Binding-site contacts:
Ligand atom C15 contacts residue ARG82 of chain 1.B at 3.6 Å.
Ligand atom C06 contacts residue GLY74 of chain 1.B at 3.4 Å.
Ligand atom C26 contacts residue TYR78 of chain 1.B at 3.7 Å (hydrophobic).
Ligand atom C25 contacts residue ARG116 of chain 1.B at 3.6 Å.
Ligand atom C22 contacts residue GLN113 of chain 1.B at 3.5 Å.
Ligand atom C12 contacts residue GLN75 of chain 1.B at 3.1 Å.
Ligand atom C12 contacts residue ARG82 of chain 1.B at 3.6 Å.
Ligand atom O23 contacts residue GLN113 of chain 1.B at 3.4 Å (h-bond).
Ligand atom BR18 contacts residue ILE114 of chain 1.B at 3.5 Å.
Ligand atom O04 contacts residue LYS30 of chain 1.B at 2.8 Å (salt-bridge).
Ligand atom C22 contacts residue ARG82 of chain 1.B at 3.4 Å.
Ligand atom BR18 contacts residue MET86 of chain 1.B at 3.4 Å.
Ligand atom O13 contacts residue ARG82 of chain 1.B at 3.3 Å.
Ligand atom C27 contacts residue TYR78 of chain 1.B at 3.5 Å (hydrophobic).
Ligand atom O23 contacts residue ARG82 of chain 1.B at 3.2 Å (salt-bridge).
Ligand atom C17 contacts residue TYR110 of chain 1.B at 3.7 Å (hydrophobic).
Ligand atom BR18 contacts residue TYR110 of chain 1.B at 3.6 Å.
Ligand atom O11 contacts residue TYR110 of chain 1.B at 3.5 Å (h-bond).
Ligand atom N09 contacts residue ALA73 of chain 1.B at 3.0 Å (h-bond).
Ligand atom O29 contacts residue GLU77 of chain 1.B at 3.5 Å (salt-bridge).
Ligand atom O23 contacts residue ARG116 of chain 1.B at 3.5 Å (salt-bridge).
Ligand atom O04 contacts residue GDP1 of chain 1.I at 3.6 Å (h-bond).
Ligand atom C03 contacts residue CYS26 of chain 1.B at 3.7 Å (hydrophobic).
Ligand atom C24 contacts residue GLU77 of chain 1.B at 3.6 Å.
Ligand atom C08 contacts residue GLY24 of chain 1.B at 3.1 Å.
Ligand atom C10 contacts residue GLN75 of chain 1.B at 3.5 Å.
Ligand atom C25 contacts residue GLN113 of chain 1.B at 3.2 Å.
Ligand atom O13 contacts residue GLN75 of chain 1.B at 3.6 Å.
Ligand atom C19 contacts residue GLN113 of chain 1.B at 3.6 Å.
Ligand atom C02 contacts residue CYS26 of chain 1.B at 3.2 Å (hydrophobic).
Ligand atom C16 contacts residue MET86 of chain 1.B at 3.6 Å (hydrophobic).
Ligand atom C08 contacts residue TYR110 of chain 1.B at 3.6 Å (hydrophobic).
Ligand atom C14 contacts residue ARG82 of chain 1.B at 3.6 Å.
Ligand atom C01 contacts residue CYS26 of chain 1.B at 1.8 Å (hydrophobic).
Ligand atom N28 contacts residue TYR78 of chain 1.B at 3.6 Å.
Ligand atom C26 contacts residue GLN113 of chain 1.B at 3.7 Å.
Ligand atom C12 contacts residue ALA73 of chain 1.B at 3.6 Å (hydrophobic).
Ligand atom C24 contacts residue GLN113 of chain 1.B at 3.5 Å.
Ligand atom C07 contacts residue TYR110 of chain 1.B at 3.5 Å (hydrophobic).
Ligand atom C02 contacts residue PRO48 of chain 1.B at 3.6 Å (hydrophobic).

Sequence of chain 1.B:
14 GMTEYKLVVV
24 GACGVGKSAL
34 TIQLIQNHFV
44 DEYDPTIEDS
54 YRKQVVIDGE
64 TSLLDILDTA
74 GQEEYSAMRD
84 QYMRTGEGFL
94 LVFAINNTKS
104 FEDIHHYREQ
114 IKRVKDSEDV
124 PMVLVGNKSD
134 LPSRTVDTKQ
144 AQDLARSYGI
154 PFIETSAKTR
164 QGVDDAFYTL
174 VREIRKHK

The small molecule below binds the protein below.
Small molecule (SMILES): CCC(=O)N1CC(NC(=O)COc2ccc(Br)cc2NC(=O)c2cc(C)no2)C1